Binding-site contacts:
Ligand atom N2 contacts residue HIS168 of chain 1.B at 2.9 Å (h-bond).
Ligand atom C18 contacts residue P8L1 of chain 1.F at 0.2 Å.
Ligand atom C1 contacts residue P8L1 of chain 1.F at 0.5 Å.
Ligand atom O1 contacts residue GLU170 of chain 1.B at 3.1 Å (salt-bridge).
Ligand atom N3 contacts residue P8L1 of chain 1.F at 0.2 Å (h-bond).
Ligand atom O2 contacts residue HIS167 of chain 1.B at 2.8 Å (h-bond).
Ligand atom C4 contacts residue P8L1 of chain 1.F at 0.1 Å.
Ligand atom C6 contacts residue P8L1 of chain 1.F at 0.1 Å.
Ligand atom C2 contacts residue P8L1 of chain 1.F at 0.2 Å.
Ligand atom C14 contacts residue CYS149 of chain 1.B at 1.8 Å (hydrophobic).
Ligand atom C16 contacts residue GLU170 of chain 1.B at 3.2 Å.
Ligand atom C16 contacts residue P8L1 of chain 1.F at 0.3 Å.
Ligand atom C10 contacts residue P8L1 of chain 1.F at 0.2 Å.
Ligand atom C11 contacts residue P8L1 of chain 1.F at 0.2 Å.
Ligand atom O4 contacts residue P8L1 of chain 1.F at 0.6 Å (h-bond).
Ligand atom C15 contacts residue P8L1 of chain 1.F at 0.5 Å.
Ligand atom O3 contacts residue P8L1 of chain 1.F at 1.3 Å.
Ligand atom C13 contacts residue ASN146 of chain 1.B at 3.3 Å.
Ligand atom C17 contacts residue P8L1 of chain 1.F at 0.1 Å.
Ligand atom C14 contacts residue P8L1 of chain 1.F at 0.2 Å.
Ligand atom N3 contacts residue GLU170 of chain 1.B at 3.0 Å (salt-bridge).
Ligand atom N1 contacts residue P8L1 of chain 1.F at 0.3 Å (h-bond).
Ligand atom C5 contacts residue P8L1 of chain 1.F at 0.1 Å.
Ligand atom C13 contacts residue P8L1 of chain 1.F at 0.2 Å.
Ligand atom N3 contacts residue PHE144 of chain 1.B at 3.3 Å (h-bond).
Ligand atom O2 contacts residue P8L1 of chain 1.F at 0.4 Å (h-bond).
Ligand atom O5 contacts residue P8L1 of chain 1.F at 0.9 Å (h-bond).
Ligand atom N1 contacts residue GLN193 of chain 1.B at 2.7 Å (h-bond).
Ligand atom C9 contacts residue CYS149 of chain 1.B at 3.1 Å (hydrophobic).
Ligand atom C12 contacts residue P8L1 of chain 1.F at 0.1 Å.
Ligand atom C9 contacts residue P8L1 of chain 1.F at 0.2 Å.
Ligand atom O3 contacts residue CYS149 of chain 1.B at 2.7 Å (h-bond).
Ligand atom N2 contacts residue P8L1 of chain 1.F at 0.2 Å (h-bond).
Ligand atom C3 contacts residue P8L1 of chain 1.F at 0.2 Å.
Ligand atom O1 contacts residue P8L1 of chain 1.F at 0.6 Å (h-bond).
Ligand atom C7 contacts residue P8L1 of chain 1.F at 0.3 Å.
Ligand atom C8 contacts residue CYS149 of chain 1.B at 2.8 Å (hydrophobic).
Ligand atom C19 contacts residue P8L1 of chain 1.F at 0.3 Å.
Ligand atom N2 contacts residue CYS149 of chain 1.B at 3.0 Å (h-bond).
Ligand atom C8 contacts residue P8L1 of chain 1.F at 0.2 Å.

Sequence of chain 1.B:
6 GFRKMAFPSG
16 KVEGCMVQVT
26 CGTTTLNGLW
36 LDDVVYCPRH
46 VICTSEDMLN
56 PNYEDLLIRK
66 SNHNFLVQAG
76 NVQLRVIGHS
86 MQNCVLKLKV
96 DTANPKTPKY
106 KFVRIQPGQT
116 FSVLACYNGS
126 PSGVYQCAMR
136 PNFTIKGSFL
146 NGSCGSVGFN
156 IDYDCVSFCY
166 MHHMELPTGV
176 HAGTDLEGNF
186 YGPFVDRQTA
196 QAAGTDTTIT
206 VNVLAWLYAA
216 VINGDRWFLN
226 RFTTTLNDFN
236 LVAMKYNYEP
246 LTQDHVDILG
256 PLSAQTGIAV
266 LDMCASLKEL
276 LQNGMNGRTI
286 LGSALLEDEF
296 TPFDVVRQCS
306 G

A small-molecule ligand and the protein it binds are described below.
Small molecule (SMILES): CC(C)C[C@H](NC(=O)OC[C@H]1C[C@@H]1C1CCCCC1)C(=O)N[C@@H](C[C@@H]1CCNC1=O)[C@@H](O)[S+](=O)(O)O